A small-molecule ligand and the protein it binds are described below.
Small molecule (SMILES): CO[P](=O)(O)O[C@H]1[C@@H](O)[C@H](n2ccc(=O)[nH]c2=O)O[C@@H]1COP(=O)(O)O

Binding-site contacts:
Ligand atom C5' contacts residue ARG125 of chain 5.A at 4.1 Å.
Ligand atom C4 contacts residue SER17 of chain 34.A at 4.1 Å.
Ligand atom O4 contacts residue SER17 of chain 34.A at 3.2 Å.
Ligand atom O5' contacts residue ARG131 of chain 5.A at 2.6 Å (salt-bridge).
Ligand atom C2 contacts residue ASN16 of chain 34.A at 3.0 Å.
Ligand atom O5' contacts residue ARG125 of chain 5.A at 3.0 Å (salt-bridge).
Ligand atom N1 contacts residue ASN16 of chain 34.A at 4.4 Å.
Ligand atom O4 contacts residue ARG125 of chain 5.A at 3.8 Å.
Ligand atom C4' contacts residue ARG125 of chain 5.A at 4.4 Å.
Ligand atom C2 contacts residue ARG125 of chain 5.A at 3.8 Å.
Ligand atom O4 contacts residue THR21 of chain 34.A at 3.9 Å.
Ligand atom P contacts residue ARG131 of chain 5.A at 3.5 Å.
Ligand atom C2' contacts residue ARG125 of chain 5.A at 3.6 Å.
Ligand atom C5 contacts residue THR21 of chain 34.A at 4.3 Å.
Ligand atom O2 contacts residue ARG125 of chain 5.A at 3.9 Å.
Ligand atom OP2 contacts residue ARG131 of chain 5.A at 3.7 Å.
Ligand atom P contacts residue ILE23 of chain 34.A at 4.4 Å.
Ligand atom O3' contacts residue ARG125 of chain 5.A at 4.0 Å.
Ligand atom C3' contacts residue ARG125 of chain 5.A at 3.3 Å.
Ligand atom O2 contacts residue ASN16 of chain 34.A at 2.5 Å (h-bond).
Ligand atom N3 contacts residue ASN16 of chain 34.A at 2.9 Å (h-bond).
Ligand atom OP1 contacts residue ARG125 of chain 5.A at 2.9 Å (salt-bridge).
Ligand atom C1' contacts residue ARG125 of chain 5.A at 4.2 Å.
Ligand atom C4 contacts residue ARG125 of chain 5.A at 3.5 Å.
Ligand atom C5' contacts residue MET76 of chain 5.A at 4.3 Å (hydrophobic).
Ligand atom OP2 contacts residue SER77 of chain 5.A at 4.1 Å.
Ligand atom OP1 contacts residue ARG131 of chain 5.A at 3.4 Å (salt-bridge).
Ligand atom N3 contacts residue ARG125 of chain 5.A at 3.6 Å (salt-bridge).
Ligand atom N3 contacts residue SER17 of chain 34.A at 4.3 Å.
Ligand atom P contacts residue ARG125 of chain 5.A at 3.7 Å.
Ligand atom OP3 contacts residue ARG125 of chain 5.A at 2.8 Å.
Ligand atom C4 contacts residue ASN16 of chain 34.A at 4.1 Å.
Ligand atom C6 contacts residue ARG125 of chain 5.A at 3.5 Å.
Ligand atom OP3 contacts residue ILE23 of chain 34.A at 4.2 Å.
Ligand atom OP1 contacts residue ILE23 of chain 34.A at 4.0 Å.
Ligand atom N1 contacts residue ARG125 of chain 5.A at 3.7 Å.
Ligand atom OP2 contacts residue ILE23 of chain 34.A at 4.5 Å.
Ligand atom C5' contacts residue ARG131 of chain 5.A at 3.2 Å.
Ligand atom C5 contacts residue ARG125 of chain 5.A at 3.5 Å.
Ligand atom C5' contacts residue SER77 of chain 5.A at 4.4 Å.

Sequence of chain 34.A:
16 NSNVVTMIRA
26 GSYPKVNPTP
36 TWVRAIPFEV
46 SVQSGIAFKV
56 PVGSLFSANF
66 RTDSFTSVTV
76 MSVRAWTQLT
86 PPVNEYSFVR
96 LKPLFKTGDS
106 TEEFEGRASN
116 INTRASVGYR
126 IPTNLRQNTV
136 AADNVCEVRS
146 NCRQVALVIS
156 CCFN

Sequence of chain 5.A:
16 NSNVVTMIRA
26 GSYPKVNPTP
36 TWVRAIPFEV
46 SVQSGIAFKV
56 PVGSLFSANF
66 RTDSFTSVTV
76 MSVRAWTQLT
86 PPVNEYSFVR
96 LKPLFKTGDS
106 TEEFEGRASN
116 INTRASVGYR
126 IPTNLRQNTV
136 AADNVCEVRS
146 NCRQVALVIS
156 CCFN